Sequence of chain 1.A:
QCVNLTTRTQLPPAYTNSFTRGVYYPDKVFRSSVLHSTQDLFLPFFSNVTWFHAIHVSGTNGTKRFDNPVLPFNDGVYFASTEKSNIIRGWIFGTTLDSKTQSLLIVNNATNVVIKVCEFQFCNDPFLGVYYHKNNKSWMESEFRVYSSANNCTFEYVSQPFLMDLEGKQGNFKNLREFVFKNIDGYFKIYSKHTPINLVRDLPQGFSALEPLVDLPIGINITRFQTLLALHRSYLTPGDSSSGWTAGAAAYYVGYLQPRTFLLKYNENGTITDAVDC

Binding-site contacts:
Ligand atom C1 contacts residue ASN109 of chain 1.A at 1.4 Å.
Ligand atom O5 contacts residue ASN109 of chain 1.A at 2.4 Å (h-bond).
Ligand atom C8 contacts residue THR111 of chain 1.A at 3.2 Å.
Ligand atom O5 contacts residue VAL114 of chain 1.A at 4.4 Å.
Ligand atom C7 contacts residue VAL158 of chain 1.A at 4.4 Å (hydrophobic).
Ligand atom C2 contacts residue THR111 of chain 1.A at 4.5 Å.
Ligand atom O7 contacts residue ASN109 of chain 1.A at 3.1 Å (h-bond).
Ligand atom N2 contacts residue ASN109 of chain 1.A at 2.9 Å (h-bond).
Ligand atom C5 contacts residue VAL114 of chain 1.A at 4.4 Å (hydrophobic).
Ligand atom C3 contacts residue ASN112 of chain 1.A at 4.3 Å.
Ligand atom C7 contacts residue ASN109 of chain 1.A at 3.1 Å.
Ligand atom C8 contacts residue ASN109 of chain 1.A at 3.8 Å.
Ligand atom C7 contacts residue THR111 of chain 1.A at 3.8 Å.
Ligand atom C8 contacts residue VAL158 of chain 1.A at 3.6 Å (hydrophobic).
Ligand atom C5 contacts residue ASN112 of chain 1.A at 4.3 Å.
Ligand atom N2 contacts residue THR111 of chain 1.A at 3.5 Å (h-bond).
Ligand atom C3 contacts residue ASN109 of chain 1.A at 3.8 Å.
Ligand atom C5 contacts residue ASN109 of chain 1.A at 3.7 Å.
Ligand atom C2 contacts residue ASN109 of chain 1.A at 2.5 Å.
Ligand atom C6 contacts residue VAL114 of chain 1.A at 3.7 Å (hydrophobic).
Ligand atom O6 contacts residue VAL114 of chain 1.A at 4.2 Å.
Ligand atom O6 contacts residue VAL158 of chain 1.A at 3.9 Å.
Ligand atom C4 contacts residue ASN109 of chain 1.A at 4.2 Å.
Ligand atom O4 contacts residue ASN112 of chain 1.A at 4.0 Å.
Ligand atom C4 contacts residue ASN112 of chain 1.A at 4.5 Å.

A small-molecule ligand and the protein it binds are described below.
Small molecule (SMILES): CC(=O)N[C@H]1[C@H](O[C@H]2[C@H](O)[C@@H](NC(C)=O)CO[C@@H]2CO)O[C@H](CO)[C@@H](O)[C@@H]1O